Sequence of chain 1.A:
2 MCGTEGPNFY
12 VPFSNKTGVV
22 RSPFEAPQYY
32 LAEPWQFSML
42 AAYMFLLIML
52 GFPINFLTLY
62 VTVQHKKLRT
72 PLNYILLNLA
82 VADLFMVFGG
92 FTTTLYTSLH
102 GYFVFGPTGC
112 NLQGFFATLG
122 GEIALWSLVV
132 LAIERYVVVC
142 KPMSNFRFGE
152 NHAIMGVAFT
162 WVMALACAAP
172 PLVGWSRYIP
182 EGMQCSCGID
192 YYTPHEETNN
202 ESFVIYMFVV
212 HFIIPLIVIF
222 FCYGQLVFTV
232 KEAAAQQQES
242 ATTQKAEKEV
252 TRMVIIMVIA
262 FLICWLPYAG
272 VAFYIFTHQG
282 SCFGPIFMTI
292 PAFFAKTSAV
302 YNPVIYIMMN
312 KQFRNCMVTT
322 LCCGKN

Binding-site contacts:
Ligand atom C18 contacts residue TRP266 of chain 1.A at 3.3 Å (hydrophobic).
Ligand atom O1 contacts residue CYS188 of chain 1.A at 3.6 Å (h-bond).
Ligand atom C4 contacts residue PHE209 of chain 1.A at 4.3 Å (hydrophobic).
Ligand atom C13 contacts residue THR119 of chain 1.A at 3.7 Å.
Ligand atom C16 contacts residue TYR269 of chain 1.A at 4.0 Å (hydrophobic).
Ligand atom C2 contacts residue VAL205 of chain 1.A at 4.3 Å (hydrophobic).
Ligand atom C10 contacts residue TYR269 of chain 1.A at 3.8 Å (hydrophobic).
Ligand atom C17 contacts residue VAL205 of chain 1.A at 3.6 Å (hydrophobic).
Ligand atom C4 contacts residue MET208 of chain 1.A at 4.3 Å (hydrophobic).
Ligand atom C13 contacts residue GLY189 of chain 1.A at 4.0 Å.
Ligand atom O1 contacts residue LYS297 of chain 1.A at 4.2 Å.
Ligand atom C11 contacts residue TYR269 of chain 1.A at 4.0 Å (hydrophobic).
Ligand atom C15 contacts residue GLY189 of chain 1.A at 4.0 Å.
Ligand atom C8 contacts residue TYR269 of chain 1.A at 4.2 Å (hydrophobic).
Ligand atom C16 contacts residue TYR192 of chain 1.A at 3.6 Å (hydrophobic).
Ligand atom C3 contacts residue ALA273 of chain 1.A at 3.9 Å (hydrophobic).
Ligand atom C19 contacts residue TYR192 of chain 1.A at 3.6 Å (hydrophobic).
Ligand atom C2 contacts residue PHE209 of chain 1.A at 3.6 Å (hydrophobic).
Ligand atom C3 contacts residue ALA270 of chain 1.A at 3.5 Å (hydrophobic).
Ligand atom C16 contacts residue ALA273 of chain 1.A at 3.1 Å (hydrophobic).
Ligand atom C9 contacts residue TYR269 of chain 1.A at 4.2 Å (hydrophobic).
Ligand atom C20 contacts residue GLY189 of chain 1.A at 3.3 Å.
Ligand atom C20 contacts residue THR119 of chain 1.A at 2.8 Å.
Ligand atom C2 contacts residue ALA273 of chain 1.A at 3.4 Å (hydrophobic).
Ligand atom C14 contacts residue THR119 of chain 1.A at 4.3 Å.
Ligand atom C7 contacts residue MET208 of chain 1.A at 4.1 Å (hydrophobic).
Ligand atom C3 contacts residue TYR269 of chain 1.A at 4.0 Å (hydrophobic).
Ligand atom C14 contacts residue ALA118 of chain 1.A at 4.3 Å (hydrophobic).
Ligand atom C15 contacts residue ALA118 of chain 1.A at 3.4 Å (hydrophobic).
Ligand atom C15 contacts residue THR119 of chain 1.A at 4.2 Å.
Ligand atom C1 contacts residue ALA273 of chain 1.A at 3.8 Å (hydrophobic).
Ligand atom C3 contacts residue PHE209 of chain 1.A at 3.6 Å (hydrophobic).
Ligand atom C4 contacts residue PHE213 of chain 1.A at 3.7 Å (hydrophobic).
Ligand atom C12 contacts residue TYR269 of chain 1.A at 4.0 Å (hydrophobic).
Ligand atom C20 contacts residue ILE190 of chain 1.A at 3.5 Å (hydrophobic).
Ligand atom C15 contacts residue CYS188 of chain 1.A at 3.4 Å (hydrophobic).
Ligand atom C19 contacts residue ILE190 of chain 1.A at 3.5 Å (hydrophobic).
Ligand atom O1 contacts residue ALA118 of chain 1.A at 3.2 Å.
Ligand atom C20 contacts residue CYS188 of chain 1.A at 4.3 Å (hydrophobic).
Ligand atom C17 contacts residue MET208 of chain 1.A at 3.4 Å (hydrophobic).

This protein binds this small molecule.
Small molecule (SMILES): CC1=C(/C=C/C(C)=C/C=C/C(C)=C/C=O)C(C)(C)CCC1